A small-molecule ligand and the protein it binds are described below.
Small molecule (SMILES): CC(=O)N[C@H]1[C@H](O[C@H]2[C@H](O)[C@@H](NC(C)=O)CO[C@@H]2CO)O[C@H](CO)[C@@H](O)[C@@H]1O

Binding-site contacts:
Ligand atom C5 contacts residue ASN77 of chain 1.B at 3.9 Å.
Ligand atom O5 contacts residue ASN80 of chain 1.B at 2.9 Å (h-bond).
Ligand atom C7 contacts residue ASN77 of chain 1.B at 3.5 Å.
Ligand atom C8 contacts residue ASN77 of chain 1.B at 4.3 Å.
Ligand atom O3 contacts residue VAL87 of chain 1.B at 4.1 Å.
Ligand atom N2 contacts residue ASN77 of chain 1.B at 2.3 Å (h-bond).
Ligand atom C1 contacts residue ASN80 of chain 1.B at 3.5 Å.
Ligand atom C4 contacts residue ASN77 of chain 1.B at 4.3 Å.
Ligand atom O7 contacts residue ALA86 of chain 1.B at 4.1 Å.
Ligand atom O7 contacts residue VAL87 of chain 1.B at 3.0 Å.
Ligand atom O7 contacts residue ASN77 of chain 1.B at 4.2 Å.
Ligand atom O5 contacts residue ASN77 of chain 1.B at 2.8 Å (h-bond).
Ligand atom C1 contacts residue ASN77 of chain 1.B at 1.5 Å.
Ligand atom C7 contacts residue ALA86 of chain 1.B at 4.3 Å (hydrophobic).
Ligand atom C3 contacts residue ASN77 of chain 1.B at 3.5 Å.
Ligand atom C5 contacts residue ASN80 of chain 1.B at 3.7 Å.
Ligand atom C6 contacts residue ASN80 of chain 1.B at 3.7 Å.
Ligand atom C8 contacts residue VAL87 of chain 1.B at 4.2 Å (hydrophobic).
Ligand atom C2 contacts residue ASN77 of chain 1.B at 2.2 Å.
Ligand atom C8 contacts residue ALA86 of chain 1.B at 4.1 Å (hydrophobic).
Ligand atom C7 contacts residue VAL87 of chain 1.B at 4.1 Å (hydrophobic).

Sequence of chain 1.B:
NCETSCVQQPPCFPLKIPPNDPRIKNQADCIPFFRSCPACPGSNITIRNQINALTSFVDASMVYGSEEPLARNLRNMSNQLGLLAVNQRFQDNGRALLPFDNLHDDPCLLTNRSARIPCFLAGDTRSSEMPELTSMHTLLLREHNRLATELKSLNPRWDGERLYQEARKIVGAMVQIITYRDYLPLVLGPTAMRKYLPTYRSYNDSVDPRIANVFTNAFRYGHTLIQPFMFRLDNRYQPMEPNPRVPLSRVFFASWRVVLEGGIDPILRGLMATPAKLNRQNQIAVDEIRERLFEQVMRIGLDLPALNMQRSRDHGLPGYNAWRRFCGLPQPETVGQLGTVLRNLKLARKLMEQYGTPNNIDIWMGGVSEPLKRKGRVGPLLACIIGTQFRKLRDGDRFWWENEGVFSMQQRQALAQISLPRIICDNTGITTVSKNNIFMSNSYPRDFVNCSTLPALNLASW